A protein and the small-molecule ligand that binds it are described below.
Small molecule (SMILES): Nc1ncc(-c2ccc(S(N)(=O)=O)cc2)cc1-c1cc(F)c(O)c(F)c1

Binding-site contacts:
Ligand atom C13 contacts residue GLY114 of chain 1.A at 3.9 Å.
Ligand atom C3 contacts residue VAL48 of chain 1.A at 4.3 Å (hydrophobic).
Ligand atom N1 contacts residue VAL48 of chain 1.A at 3.7 Å.
Ligand atom N2 contacts residue MET110 of chain 1.A at 3.6 Å.
Ligand atom C9 contacts residue TYR66 of chain 1.A at 4.3 Å (hydrophobic).
Ligand atom N3 contacts residue ILE24 of chain 1.A at 4.1 Å.
Ligand atom C2 contacts residue VAL48 of chain 1.A at 4.2 Å (hydrophobic).
Ligand atom F1 contacts residue MET110 of chain 1.A at 3.9 Å.
Ligand atom C10 contacts residue GLU62 of chain 1.A at 4.2 Å.
Ligand atom C16 contacts residue ILE24 of chain 1.A at 3.4 Å (hydrophobic).
Ligand atom N1 contacts residue GLU111 of chain 1.A at 4.1 Å.
Ligand atom C11 contacts residue ILE32 of chain 1.A at 3.7 Å (hydrophobic).
Ligand atom C7 contacts residue ILE24 of chain 1.A at 4.0 Å (hydrophobic).
Ligand atom F1 contacts residue ALA174 of chain 1.A at 3.4 Å.
Ligand atom C5 contacts residue LEU162 of chain 1.A at 4.3 Å (hydrophobic).
Ligand atom C17 contacts residue ILE24 of chain 1.A at 3.9 Å (hydrophobic).
Ligand atom C9 contacts residue MET110 of chain 1.A at 3.5 Å (hydrophobic).
Ligand atom C10 contacts residue MET110 of chain 1.A at 3.8 Å (hydrophobic).
Ligand atom C9 contacts residue ASP175 of chain 1.A at 4.1 Å.
Ligand atom O1 contacts residue GLU62 of chain 1.A at 3.0 Å (salt-bridge).
Ligand atom F1 contacts residue TYR66 of chain 1.A at 3.3 Å.
Ligand atom F2 contacts residue ILE32 of chain 1.A at 2.7 Å.
Ligand atom N1 contacts residue LEU113 of chain 1.A at 3.1 Å (h-bond).
Ligand atom C13 contacts residue LEU113 of chain 1.A at 3.9 Å (hydrophobic).
Ligand atom C12 contacts residue ILE32 of chain 1.A at 3.8 Å (hydrophobic).
Ligand atom C3 contacts residue LEU113 of chain 1.A at 3.4 Å (hydrophobic).
Ligand atom C15 contacts residue ILE24 of chain 1.A at 4.3 Å (hydrophobic).
Ligand atom C6 contacts residue MET110 of chain 1.A at 3.8 Å (hydrophobic).
Ligand atom C2 contacts residue GLU111 of chain 1.A at 4.2 Å.
Ligand atom N2 contacts residue LEU113 of chain 1.A at 3.7 Å.
Ligand atom O1 contacts residue ASP175 of chain 1.A at 4.0 Å.
Ligand atom N2 contacts residue VAL48 of chain 1.A at 4.2 Å.
Ligand atom N2 contacts residue GLU111 of chain 1.A at 3.3 Å (salt-bridge).
Ligand atom C12 contacts residue MET110 of chain 1.A at 4.0 Å (hydrophobic).
Ligand atom N1 contacts residue ARG112 of chain 1.A at 4.1 Å.
Ligand atom C9 contacts residue ALA174 of chain 1.A at 4.2 Å (hydrophobic).
Ligand atom C8 contacts residue MET110 of chain 1.A at 3.6 Å (hydrophobic).
Ligand atom F1 contacts residue ASP175 of chain 1.A at 3.0 Å.
Ligand atom C2 contacts residue LEU113 of chain 1.A at 4.0 Å (hydrophobic).
Ligand atom C11 contacts residue MET110 of chain 1.A at 4.0 Å (hydrophobic).

Sequence of chain 1.A:
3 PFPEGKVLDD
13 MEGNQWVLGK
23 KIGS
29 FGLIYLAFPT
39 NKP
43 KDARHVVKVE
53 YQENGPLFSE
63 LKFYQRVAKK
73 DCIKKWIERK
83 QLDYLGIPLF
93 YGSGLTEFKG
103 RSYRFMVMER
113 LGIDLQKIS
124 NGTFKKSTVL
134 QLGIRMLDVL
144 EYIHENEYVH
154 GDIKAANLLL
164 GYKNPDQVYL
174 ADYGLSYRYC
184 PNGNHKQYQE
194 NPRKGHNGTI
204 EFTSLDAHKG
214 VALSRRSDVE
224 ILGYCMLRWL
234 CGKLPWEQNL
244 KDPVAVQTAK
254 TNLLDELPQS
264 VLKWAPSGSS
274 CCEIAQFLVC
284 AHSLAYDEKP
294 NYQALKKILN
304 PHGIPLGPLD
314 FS